Binding-site contacts:
Ligand atom C7 contacts residue ARG212 of chain 1.A at 3.9 Å.
Ligand atom C3 contacts residue ARG37 of chain 1.A at 3.7 Å.
Ligand atom N4 contacts residue GLU38 of chain 1.A at 2.8 Å (salt-bridge).
Ligand atom C9 contacts residue GLU196 of chain 1.A at 3.8 Å.
Ligand atom C6 contacts residue TYR324 of chain 1.A at 3.9 Å (hydrophobic).
Ligand atom C3 contacts residue GLU38 of chain 1.A at 3.6 Å.
Ligand atom C91 contacts residue ARG212 of chain 1.A at 3.7 Å.
Ligand atom O10 contacts residue ASP70 of chain 1.A at 3.4 Å.
Ligand atom O1B contacts residue GOL1 of chain 1.L at 3.6 Å.
Ligand atom C1 contacts residue ARG212 of chain 1.A at 3.9 Å.
Ligand atom O1A contacts residue ARG212 of chain 1.A at 3.1 Å (salt-bridge).
Ligand atom C4 contacts residue TYR324 of chain 1.A at 3.6 Å (hydrophobic).
Ligand atom C4 contacts residue ASP70 of chain 1.A at 3.5 Å.
Ligand atom C5 contacts residue ASP70 of chain 1.A at 4.0 Å.
Ligand atom C4 contacts residue GLU38 of chain 1.A at 3.6 Å.
Ligand atom C1 contacts residue GOL1 of chain 1.L at 3.9 Å.
Ligand atom O1B contacts residue TYR324 of chain 1.A at 3.5 Å (h-bond).
Ligand atom C81 contacts residue ARG144 of chain 1.A at 3.8 Å.
Ligand atom C91 contacts residue ASN214 of chain 1.A at 3.6 Å.
Ligand atom N4 contacts residue ASP70 of chain 1.A at 3.0 Å (salt-bridge).
Ligand atom O1A contacts residue ARG290 of chain 1.A at 2.8 Å (salt-bridge).
Ligand atom C3 contacts residue TYR324 of chain 1.A at 3.2 Å (hydrophobic).
Ligand atom C82 contacts residue ARG144 of chain 1.A at 3.8 Å.
Ligand atom C10 contacts residue ARG71 of chain 1.A at 3.9 Å.
Ligand atom O1B contacts residue ARG37 of chain 1.A at 2.9 Å (salt-bridge).
Ligand atom C6 contacts residue GLU197 of chain 1.A at 3.6 Å.
Ligand atom O1B contacts residue ARG290 of chain 1.A at 2.8 Å (salt-bridge).
Ligand atom C81 contacts residue ALA166 of chain 1.A at 3.9 Å (hydrophobic).
Ligand atom C1 contacts residue ARG37 of chain 1.A at 4.0 Å.
Ligand atom C3 contacts residue ASP70 of chain 1.A at 3.4 Å.
Ligand atom C1 contacts residue ARG290 of chain 1.A at 3.5 Å.
Ligand atom C2 contacts residue TYR324 of chain 1.A at 2.9 Å (hydrophobic).
Ligand atom O1A contacts residue TYR324 of chain 1.A at 3.5 Å (h-bond).
Ligand atom C4 contacts residue GLU197 of chain 1.A at 4.0 Å.
Ligand atom C1 contacts residue TYR324 of chain 1.A at 3.1 Å (hydrophobic).
Ligand atom C7 contacts residue TYR324 of chain 1.A at 3.3 Å (hydrophobic).
Ligand atom O10 contacts residue ARG71 of chain 1.A at 2.8 Å (salt-bridge).
Ligand atom C11 contacts residue TRP98 of chain 1.A at 3.8 Å (hydrophobic).
Ligand atom C3 contacts residue GOL1 of chain 1.L at 3.8 Å.
Ligand atom C2 contacts residue GOL1 of chain 1.L at 3.9 Å.

A protein and the small-molecule ligand that binds it are described below.
Small molecule (SMILES): CCC(CC)O[C@@H]1C=C(C(=O)O)C[C@H](N)[C@H]1NC(C)=O

Sequence of chain 1.A:
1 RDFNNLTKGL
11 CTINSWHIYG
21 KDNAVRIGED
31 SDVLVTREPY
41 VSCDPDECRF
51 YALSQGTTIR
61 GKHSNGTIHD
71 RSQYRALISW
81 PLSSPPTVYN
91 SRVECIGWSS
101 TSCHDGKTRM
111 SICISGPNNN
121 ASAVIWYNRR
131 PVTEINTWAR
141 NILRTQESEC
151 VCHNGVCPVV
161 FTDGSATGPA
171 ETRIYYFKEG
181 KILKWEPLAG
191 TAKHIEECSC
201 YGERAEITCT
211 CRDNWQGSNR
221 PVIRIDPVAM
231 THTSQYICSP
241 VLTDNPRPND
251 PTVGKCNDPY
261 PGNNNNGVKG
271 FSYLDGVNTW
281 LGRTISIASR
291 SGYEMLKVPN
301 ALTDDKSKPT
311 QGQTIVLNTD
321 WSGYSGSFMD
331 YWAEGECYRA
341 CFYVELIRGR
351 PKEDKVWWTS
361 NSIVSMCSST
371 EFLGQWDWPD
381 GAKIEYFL